Sequence of chain 1.A:
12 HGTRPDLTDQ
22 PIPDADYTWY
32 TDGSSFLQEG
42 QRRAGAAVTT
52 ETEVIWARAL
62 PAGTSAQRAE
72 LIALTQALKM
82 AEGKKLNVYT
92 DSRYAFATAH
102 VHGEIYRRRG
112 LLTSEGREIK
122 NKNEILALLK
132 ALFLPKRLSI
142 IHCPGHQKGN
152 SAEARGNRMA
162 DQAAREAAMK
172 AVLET

The protein below binds the small molecule below.
Small molecule (SMILES): CC(C)c1ccc(O)c(=O)c(O)c1

Binding-site contacts:
Ligand atom C7 contacts residue MN1 of chain 1.H at 4.4 Å.
Ligand atom O1 contacts residue HIS147 of chain 1.A at 3.4 Å.
Ligand atom C1 contacts residue GLY34 of chain 1.A at 4.2 Å.
Ligand atom C2 contacts residue MN1 of chain 1.H at 3.2 Å.
Ligand atom C3 contacts residue HIS147 of chain 1.A at 3.9 Å.
Ligand atom O1 contacts residue MN1 of chain 1.H at 2.1 Å.
Ligand atom O1 contacts residue GLY34 of chain 1.A at 4.1 Å.
Ligand atom C1 contacts residue ASP33 of chain 1.A at 4.0 Å.
Ligand atom C2 contacts residue ASP162 of chain 1.A at 4.4 Å.
Ligand atom C6 contacts residue MN1 of chain 1.G at 4.5 Å.
Ligand atom C1 contacts residue HIS147 of chain 1.A at 4.2 Å.
Ligand atom O7 contacts residue MN1 of chain 1.G at 2.2 Å.
Ligand atom C1 contacts residue GLU71 of chain 1.A at 3.9 Å.
Ligand atom O1 contacts residue ASP162 of chain 1.A at 4.1 Å.
Ligand atom O2 contacts residue MN1 of chain 1.H at 2.3 Å.
Ligand atom O1 contacts residue MN1 of chain 1.G at 2.4 Å.
Ligand atom C7 contacts residue ASP92 of chain 1.A at 4.2 Å.
Ligand atom C6 contacts residue GLU71 of chain 1.A at 4.4 Å.
Ligand atom C2 contacts residue ARG166 of chain 1.A at 3.3 Å.
Ligand atom C1 contacts residue ARG166 of chain 1.A at 4.4 Å.
Ligand atom O1 contacts residue ASP92 of chain 1.A at 3.1 Å (salt-bridge).
Ligand atom O2 contacts residue ASP162 of chain 1.A at 3.1 Å (salt-bridge).
Ligand atom O2 contacts residue ARG166 of chain 1.A at 2.8 Å (salt-bridge).
Ligand atom O7 contacts residue ASP33 of chain 1.A at 4.2 Å.
Ligand atom O7 contacts residue ASP92 of chain 1.A at 4.0 Å.
Ligand atom O1 contacts residue GLU71 of chain 1.A at 3.8 Å.
Ligand atom C1 contacts residue MN1 of chain 1.G at 3.1 Å.
Ligand atom C3 contacts residue ARG166 of chain 1.A at 4.2 Å.
Ligand atom C3 contacts residue MN1 of chain 1.H at 4.4 Å.
Ligand atom O2 contacts residue HIS147 of chain 1.A at 2.6 Å (h-bond).
Ligand atom O2 contacts residue ASP33 of chain 1.A at 4.4 Å.
Ligand atom O1 contacts residue ASP33 of chain 1.A at 2.9 Å (salt-bridge).
Ligand atom C1 contacts residue ASP92 of chain 1.A at 4.2 Å.
Ligand atom C7 contacts residue GLU71 of chain 1.A at 3.6 Å.
Ligand atom O1 contacts residue ARG166 of chain 1.A at 4.3 Å.
Ligand atom C2 contacts residue HIS147 of chain 1.A at 3.7 Å.
Ligand atom C1 contacts residue MN1 of chain 1.H at 3.0 Å.
Ligand atom O7 contacts residue GLU71 of chain 1.A at 2.4 Å (salt-bridge).
Ligand atom C7 contacts residue MN1 of chain 1.G at 3.1 Å.